Sequence of chain 1.B:
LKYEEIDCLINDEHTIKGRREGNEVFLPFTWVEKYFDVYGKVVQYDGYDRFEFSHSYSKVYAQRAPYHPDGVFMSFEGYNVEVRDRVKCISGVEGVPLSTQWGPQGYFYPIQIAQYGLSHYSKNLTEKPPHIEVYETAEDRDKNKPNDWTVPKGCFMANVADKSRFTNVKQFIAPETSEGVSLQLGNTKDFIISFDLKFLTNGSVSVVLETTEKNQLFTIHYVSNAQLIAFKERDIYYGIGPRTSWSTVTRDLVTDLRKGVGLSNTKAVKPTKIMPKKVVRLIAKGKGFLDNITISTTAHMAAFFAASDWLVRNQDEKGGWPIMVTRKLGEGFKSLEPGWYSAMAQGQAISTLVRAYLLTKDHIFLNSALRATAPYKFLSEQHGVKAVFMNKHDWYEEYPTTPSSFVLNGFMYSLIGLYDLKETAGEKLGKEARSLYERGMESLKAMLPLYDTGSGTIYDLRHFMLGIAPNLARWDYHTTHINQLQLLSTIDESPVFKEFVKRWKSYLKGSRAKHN

A protein and the small-molecule ligand that binds it are described below.
Small molecule (SMILES): CC(=O)N[C@H]1[C@H](O[C@H]2[C@H](O)[C@@H](NC(C)=O)CO[C@@H]2CO)O[C@H](CO)[C@@H](O[C@@H]2O[C@H](CO[C@H]3O[C@H](CO)[C@@H](O)[C@H](O)[C@@H]3O)[C@@H](O)[C@H](O[C@H]3O[C@H](CO)[C@@H](O)[C@H](O)[C@@H]3O)[C@@H]2O)[C@@H]1O

Binding-site contacts:
Ligand atom C1 contacts residue ASP207 of chain 1.B at 3.7 Å.
Ligand atom C8 contacts residue ARG176 of chain 1.B at 4.2 Å.
Ligand atom O4 contacts residue THR178 of chain 1.B at 4.2 Å.
Ligand atom C7 contacts residue ARG176 of chain 1.B at 3.6 Å.
Ligand atom N2 contacts residue ASN303 of chain 1.B at 2.8 Å (h-bond).
Ligand atom O3 contacts residue PHE177 of chain 1.B at 3.8 Å.
Ligand atom N2 contacts residue ASP302 of chain 1.B at 2.9 Å (salt-bridge).
Ligand atom C8 contacts residue ASP302 of chain 1.B at 3.8 Å.
Ligand atom C8 contacts residue THR178 of chain 1.B at 4.2 Å.
Ligand atom O3 contacts residue THR178 of chain 1.B at 4.1 Å.
Ligand atom N2 contacts residue THR178 of chain 1.B at 3.7 Å.
Ligand atom C3 contacts residue ARG176 of chain 1.B at 4.0 Å.
Ligand atom C1 contacts residue ASP302 of chain 1.B at 3.3 Å.
Ligand atom C3 contacts residue THR178 of chain 1.B at 3.8 Å.
Ligand atom C1 contacts residue ASN303 of chain 1.B at 1.4 Å.
Ligand atom O6 contacts residue ASN303 of chain 1.B at 4.1 Å.
Ligand atom O7 contacts residue PHE177 of chain 1.B at 3.1 Å (h-bond).
Ligand atom O2 contacts residue PHE177 of chain 1.B at 2.8 Å.
Ligand atom C2 contacts residue ASP302 of chain 1.B at 3.6 Å.
Ligand atom C8 contacts residue VAL180 of chain 1.B at 4.2 Å (hydrophobic).
Ligand atom O7 contacts residue ASP207 of chain 1.B at 3.6 Å (salt-bridge).
Ligand atom O3 contacts residue ARG176 of chain 1.B at 3.3 Å (salt-bridge).
Ligand atom C7 contacts residue PHE177 of chain 1.B at 4.2 Å (hydrophobic).
Ligand atom C7 contacts residue ASP207 of chain 1.B at 3.4 Å.
Ligand atom O5 contacts residue ARG176 of chain 1.B at 3.9 Å.
Ligand atom C2 contacts residue THR178 of chain 1.B at 4.2 Å.
Ligand atom N2 contacts residue ASP207 of chain 1.B at 3.3 Å (salt-bridge).
Ligand atom C7 contacts residue ASP302 of chain 1.B at 3.8 Å.
Ligand atom C2 contacts residue ASP207 of chain 1.B at 3.5 Å.
Ligand atom C8 contacts residue TRP257 of chain 1.B at 3.4 Å (hydrophobic).
Ligand atom C2 contacts residue PHE177 of chain 1.B at 4.0 Å (hydrophobic).
Ligand atom O5 contacts residue ASN303 of chain 1.B at 2.4 Å (h-bond).
Ligand atom C8 contacts residue ASP207 of chain 1.B at 3.6 Å.
Ligand atom C6 contacts residue ARG176 of chain 1.B at 3.7 Å.
Ligand atom O7 contacts residue ARG176 of chain 1.B at 2.7 Å (salt-bridge).
Ligand atom C5 contacts residue ASN303 of chain 1.B at 3.7 Å.
Ligand atom C7 contacts residue THR178 of chain 1.B at 4.2 Å.
Ligand atom C7 contacts residue ASN303 of chain 1.B at 3.9 Å.
Ligand atom C3 contacts residue ASN303 of chain 1.B at 3.8 Å.
Ligand atom C2 contacts residue ASN303 of chain 1.B at 2.4 Å.